Binding-site contacts:
Ligand atom O7 contacts residue GLU119 of chain 1.C at 3.4 Å (salt-bridge).
Ligand atom C7 contacts residue GLU119 of chain 1.C at 3.1 Å.
Ligand atom C3 contacts residue ASN152 of chain 1.C at 3.9 Å.
Ligand atom C8 contacts residue ASN152 of chain 1.C at 4.4 Å.
Ligand atom C5 contacts residue ASN152 of chain 1.C at 3.6 Å.
Ligand atom C8 contacts residue GLU119 of chain 1.C at 3.3 Å.
Ligand atom C2 contacts residue ASN152 of chain 1.C at 2.6 Å.
Ligand atom O5 contacts residue ASN152 of chain 1.C at 2.3 Å (h-bond).
Ligand atom C7 contacts residue ASN151 of chain 1.C at 4.5 Å.
Ligand atom C1 contacts residue ASN152 of chain 1.C at 1.5 Å.
Ligand atom C7 contacts residue SER99 of chain 1.C at 3.5 Å.
Ligand atom C7 contacts residue ASN152 of chain 1.C at 4.2 Å.
Ligand atom C8 contacts residue ASN151 of chain 1.C at 3.3 Å.
Ligand atom C2 contacts residue GLU119 of chain 1.C at 4.0 Å.
Ligand atom O7 contacts residue SER99 of chain 1.C at 3.0 Å (h-bond).
Ligand atom N2 contacts residue ASN152 of chain 1.C at 3.2 Å (h-bond).
Ligand atom N2 contacts residue GLU119 of chain 1.C at 3.4 Å (salt-bridge).
Ligand atom C8 contacts residue SER99 of chain 1.C at 3.4 Å.
Ligand atom C4 contacts residue ASN152 of chain 1.C at 4.2 Å.

This small molecule binds to this protein.
Small molecule (SMILES): CC(=O)N[C@@H]1[C@@H](O)[C@H](O)[C@@H](CO)O[C@H]1O

Sequence of chain 1.C:
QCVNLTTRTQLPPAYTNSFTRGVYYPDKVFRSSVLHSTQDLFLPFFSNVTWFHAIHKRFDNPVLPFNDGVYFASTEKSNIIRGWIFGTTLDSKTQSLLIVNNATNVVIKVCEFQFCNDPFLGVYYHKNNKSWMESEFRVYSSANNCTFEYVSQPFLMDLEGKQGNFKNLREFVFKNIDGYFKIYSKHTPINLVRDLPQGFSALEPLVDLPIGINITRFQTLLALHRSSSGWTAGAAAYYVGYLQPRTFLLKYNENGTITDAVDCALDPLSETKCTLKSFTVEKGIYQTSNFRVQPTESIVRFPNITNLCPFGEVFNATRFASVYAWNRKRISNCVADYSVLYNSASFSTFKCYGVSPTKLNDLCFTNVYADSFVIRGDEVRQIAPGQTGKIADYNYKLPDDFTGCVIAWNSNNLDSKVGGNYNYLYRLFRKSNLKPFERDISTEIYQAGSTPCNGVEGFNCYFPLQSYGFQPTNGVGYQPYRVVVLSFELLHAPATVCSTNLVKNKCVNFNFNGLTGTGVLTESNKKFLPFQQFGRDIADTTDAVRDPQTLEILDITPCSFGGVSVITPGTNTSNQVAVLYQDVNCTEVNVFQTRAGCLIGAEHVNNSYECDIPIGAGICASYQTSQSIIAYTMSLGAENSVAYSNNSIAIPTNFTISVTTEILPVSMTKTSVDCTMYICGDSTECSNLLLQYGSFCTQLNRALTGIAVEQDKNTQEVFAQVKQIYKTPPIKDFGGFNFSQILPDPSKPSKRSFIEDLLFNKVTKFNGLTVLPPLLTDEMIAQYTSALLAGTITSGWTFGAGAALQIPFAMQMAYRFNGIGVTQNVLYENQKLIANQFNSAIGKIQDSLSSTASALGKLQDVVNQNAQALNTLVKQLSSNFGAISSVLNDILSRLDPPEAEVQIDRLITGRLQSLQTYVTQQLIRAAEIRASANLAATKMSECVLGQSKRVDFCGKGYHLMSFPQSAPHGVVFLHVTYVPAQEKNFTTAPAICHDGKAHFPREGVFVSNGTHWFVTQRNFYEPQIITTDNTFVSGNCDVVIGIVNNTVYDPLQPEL